Binding-site contacts:
Ligand atom O30 contacts residue GLN571 of chain 1.C at 3.0 Å (h-bond).
Ligand atom C42 contacts residue GLU464 of chain 1.C at 3.5 Å.
Ligand atom O21 contacts residue SER406 of chain 1.C at 3.4 Å.
Ligand atom O50 contacts residue GLU464 of chain 1.C at 3.2 Å.
Ligand atom C06 contacts residue ALA440 of chain 1.C at 3.5 Å (hydrophobic).
Ligand atom C07 contacts residue THR444 of chain 1.C at 3.7 Å.
Ligand atom C18 contacts residue LEU409 of chain 1.C at 3.8 Å (hydrophobic).
Ligand atom C05 contacts residue ALA440 of chain 1.C at 3.8 Å (hydrophobic).
Ligand atom C48 contacts residue GLN571 of chain 1.C at 3.8 Å.
Ligand atom O28 contacts residue SER406 of chain 1.C at 3.1 Å (h-bond).
Ligand atom O26 contacts residue GLN571 of chain 1.C at 3.3 Å (h-bond).
Ligand atom O43 contacts residue GLU464 of chain 1.C at 2.6 Å (salt-bridge).
Ligand atom C07 contacts residue PHE485 of chain 1.A at 3.5 Å (hydrophobic).
Ligand atom O22 contacts residue LEU409 of chain 1.C at 3.5 Å.
Ligand atom C03 contacts residue PHE437 of chain 1.C at 3.7 Å (hydrophobic).
Ligand atom C05 contacts residue MET441 of chain 1.C at 3.5 Å (hydrophobic).
Ligand atom O43 contacts residue LYS465 of chain 1.C at 3.2 Å (salt-bridge).
Ligand atom O26 contacts residue ARG451 of chain 1.C at 3.4 Å (salt-bridge).
Ligand atom C51 contacts residue GLU464 of chain 1.C at 3.7 Å.
Ligand atom O29 contacts residue ARG451 of chain 1.C at 3.1 Å (salt-bridge).
Ligand atom O49 contacts residue ILE567 of chain 1.C at 3.4 Å.
Ligand atom O49 contacts residue GLN571 of chain 1.C at 2.8 Å (h-bond).
Ligand atom C06 contacts residue PHE485 of chain 1.A at 3.7 Å (hydrophobic).
Ligand atom C20 contacts residue LEU409 of chain 1.C at 3.7 Å (hydrophobic).
Ligand atom P27 contacts residue GLN571 of chain 1.C at 3.7 Å.
Ligand atom BR10 contacts residue LEU540 of chain 1.A at 3.7 Å.
Ligand atom O49 contacts residue GLU464 of chain 1.C at 3.1 Å (salt-bridge).
Ligand atom O35 contacts residue HIS304 of chain 1.C at 3.4 Å.
Ligand atom O35 contacts residue LEU570 of chain 1.C at 3.5 Å.
Ligand atom C08 contacts residue THR444 of chain 1.C at 3.8 Å.
Ligand atom C24 contacts residue TYR405 of chain 1.C at 3.7 Å (hydrophobic).
Ligand atom O28 contacts residue TYR405 of chain 1.C at 3.0 Å (h-bond).
Ligand atom O37 contacts residue ASP403 of chain 1.C at 3.6 Å.
Ligand atom O21 contacts residue TYR448 of chain 1.C at 3.5 Å.
Ligand atom O37 contacts residue HIS304 of chain 1.C at 3.3 Å.
Ligand atom C48 contacts residue GLU464 of chain 1.C at 3.6 Å.
Ligand atom C06 contacts residue MET441 of chain 1.C at 3.5 Å (hydrophobic).
Ligand atom O35 contacts residue ARG303 of chain 1.C at 2.9 Å (salt-bridge).
Ligand atom O29 contacts residue SER406 of chain 1.C at 2.6 Å (h-bond).
Ligand atom C17 contacts residue THR444 of chain 1.C at 3.7 Å.

Sequence of chain 1.A:
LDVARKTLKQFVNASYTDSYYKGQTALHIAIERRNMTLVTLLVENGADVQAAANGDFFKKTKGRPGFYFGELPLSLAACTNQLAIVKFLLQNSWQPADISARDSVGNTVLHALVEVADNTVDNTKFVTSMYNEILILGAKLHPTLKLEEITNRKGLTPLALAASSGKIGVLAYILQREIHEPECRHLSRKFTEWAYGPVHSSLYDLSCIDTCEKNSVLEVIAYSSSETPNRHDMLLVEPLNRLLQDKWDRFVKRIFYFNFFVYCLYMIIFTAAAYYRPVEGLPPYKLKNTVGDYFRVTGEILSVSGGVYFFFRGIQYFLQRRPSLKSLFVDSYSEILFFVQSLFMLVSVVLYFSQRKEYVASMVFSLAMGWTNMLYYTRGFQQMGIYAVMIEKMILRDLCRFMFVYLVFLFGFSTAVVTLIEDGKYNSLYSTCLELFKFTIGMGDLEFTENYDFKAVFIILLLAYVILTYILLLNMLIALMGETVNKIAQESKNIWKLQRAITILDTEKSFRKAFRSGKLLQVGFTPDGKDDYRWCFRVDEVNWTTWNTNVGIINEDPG

Sequence of chain 1.C:
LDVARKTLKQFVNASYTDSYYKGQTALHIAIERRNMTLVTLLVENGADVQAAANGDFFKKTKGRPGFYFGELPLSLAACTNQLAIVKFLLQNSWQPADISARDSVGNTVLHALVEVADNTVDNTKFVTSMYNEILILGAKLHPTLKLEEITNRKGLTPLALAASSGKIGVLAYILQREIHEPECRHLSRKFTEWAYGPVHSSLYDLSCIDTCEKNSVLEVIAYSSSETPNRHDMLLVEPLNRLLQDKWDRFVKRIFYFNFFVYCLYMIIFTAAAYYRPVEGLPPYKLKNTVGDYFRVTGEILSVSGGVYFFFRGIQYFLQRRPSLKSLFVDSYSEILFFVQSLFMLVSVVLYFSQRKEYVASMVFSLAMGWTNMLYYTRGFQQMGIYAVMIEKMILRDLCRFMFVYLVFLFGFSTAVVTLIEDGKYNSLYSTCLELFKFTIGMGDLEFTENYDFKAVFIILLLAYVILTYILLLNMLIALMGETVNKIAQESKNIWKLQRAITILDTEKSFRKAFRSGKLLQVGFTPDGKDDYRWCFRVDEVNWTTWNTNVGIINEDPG

A small-molecule ligand and the protein it binds are described below.
Small molecule (SMILES): CCCCCCCCC(Br)C(Br)CCCCCCCC(=O)O[C@@H](COC(=O)CCCCCCC[C@@H](Br)[C@@H](Br)CCCCCCCC)COP(=O)(O)OC1[C@H](O)[C@H](O)C(O)[C@H](O)[C@H]1O